Binding-site contacts:
Ligand atom C4 contacts residue ASN58 of chain 1.C at 4.3 Å.
Ligand atom C1 contacts residue ASN58 of chain 1.C at 1.4 Å.
Ligand atom O6 contacts residue ARG32 of chain 1.C at 4.0 Å.
Ligand atom C8 contacts residue PHE56 of chain 1.C at 4.0 Å (hydrophobic).
Ligand atom C5 contacts residue ASN58 of chain 1.C at 3.7 Å.
Ligand atom O6 contacts residue PHE56 of chain 1.C at 3.3 Å.
Ligand atom O5 contacts residue ASN58 of chain 1.C at 2.4 Å (h-bond).
Ligand atom N2 contacts residue ASN58 of chain 1.C at 2.9 Å (h-bond).
Ligand atom C2 contacts residue ASN58 of chain 1.C at 2.5 Å.
Ligand atom C7 contacts residue ASN58 of chain 1.C at 3.6 Å.
Ligand atom C6 contacts residue ARG32 of chain 1.C at 3.4 Å.
Ligand atom C8 contacts residue ASN58 of chain 1.C at 2.9 Å.
Ligand atom C6 contacts residue PHE56 of chain 1.C at 3.8 Å (hydrophobic).
Ligand atom C3 contacts residue ASN58 of chain 1.C at 3.8 Å.
Ligand atom O5 contacts residue ARG32 of chain 1.C at 3.9 Å.

Sequence of chain 1.C:
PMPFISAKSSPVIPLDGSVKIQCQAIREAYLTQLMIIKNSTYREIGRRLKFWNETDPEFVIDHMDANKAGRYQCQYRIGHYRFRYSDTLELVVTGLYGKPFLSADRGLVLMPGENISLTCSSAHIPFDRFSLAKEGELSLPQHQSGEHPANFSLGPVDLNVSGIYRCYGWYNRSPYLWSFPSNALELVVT

This protein binds this small molecule.
Small molecule (SMILES): CC(=O)N[C@H]1[C@H](O[C@H]2[C@H](O)[C@@H](NC(C)=O)CO[C@@H]2CO)O[C@H](CO)[C@@H](O[C@H]2O[C@H](CO[C@@H]3O[C@H](CO)[C@@H](O)[C@H](O)[C@@H]3O)[C@@H](O)[C@H](O[C@H]3O[C@H](CO)[C@@H](O)[C@H](O)[C@@H]3O)[C@@H]2O)[C@@H]1O